Sequence of chain 1.J:
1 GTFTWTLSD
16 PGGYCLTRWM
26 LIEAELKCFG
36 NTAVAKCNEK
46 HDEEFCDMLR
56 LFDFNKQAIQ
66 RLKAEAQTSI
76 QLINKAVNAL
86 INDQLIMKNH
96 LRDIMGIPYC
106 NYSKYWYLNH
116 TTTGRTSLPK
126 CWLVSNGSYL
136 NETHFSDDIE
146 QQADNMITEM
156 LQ

Binding-site contacts:
Ligand atom O5 contacts residue ASN99 of chain 1.I at 2.4 Å (h-bond).
Ligand atom O6 contacts residue GLN72 of chain 1.J at 3.9 Å.
Ligand atom C1 contacts residue GLN72 of chain 1.J at 4.1 Å.
Ligand atom O7 contacts residue ASN99 of chain 1.I at 3.6 Å.
Ligand atom C7 contacts residue GLU100 of chain 1.I at 3.8 Å.
Ligand atom C5 contacts residue ASN99 of chain 1.I at 3.7 Å.
Ligand atom C5 contacts residue GLN72 of chain 1.J at 3.8 Å.
Ligand atom C2 contacts residue ASN99 of chain 1.I at 2.4 Å.
Ligand atom N2 contacts residue ASN99 of chain 1.I at 2.8 Å (h-bond).
Ligand atom O5 contacts residue GLN72 of chain 1.J at 3.1 Å (h-bond).
Ligand atom C7 contacts residue ASN99 of chain 1.I at 3.4 Å.
Ligand atom C8 contacts residue ASN99 of chain 1.I at 4.5 Å.
Ligand atom C6 contacts residue GLN72 of chain 1.J at 3.4 Å.
Ligand atom C1 contacts residue ASN99 of chain 1.I at 1.4 Å.
Ligand atom C3 contacts residue ASN99 of chain 1.I at 3.8 Å.
Ligand atom C4 contacts residue ASN99 of chain 1.I at 4.3 Å.
Ligand atom C1 contacts residue GLU100 of chain 1.I at 3.9 Å.
Ligand atom C6 contacts residue ASN99 of chain 1.I at 4.4 Å.
Ligand atom O7 contacts residue GLU100 of chain 1.I at 2.8 Å (salt-bridge).

A protein and the small-molecule ligand that binds it are described below.
Small molecule (SMILES): CC(=O)N[C@H]1[C@H](O[C@H]2[C@H](O)[C@@H](NC(C)=O)CO[C@@H]2CO)O[C@H](CO)[C@@H](O)[C@@H]1O

Sequence of chain 1.I:
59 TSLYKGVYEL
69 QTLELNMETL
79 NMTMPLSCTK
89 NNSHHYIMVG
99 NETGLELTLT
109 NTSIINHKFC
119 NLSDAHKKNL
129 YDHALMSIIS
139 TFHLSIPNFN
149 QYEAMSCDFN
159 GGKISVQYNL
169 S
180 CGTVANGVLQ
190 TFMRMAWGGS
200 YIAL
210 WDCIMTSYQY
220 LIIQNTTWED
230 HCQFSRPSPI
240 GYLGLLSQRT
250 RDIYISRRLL